Sequence of chain 1.A:
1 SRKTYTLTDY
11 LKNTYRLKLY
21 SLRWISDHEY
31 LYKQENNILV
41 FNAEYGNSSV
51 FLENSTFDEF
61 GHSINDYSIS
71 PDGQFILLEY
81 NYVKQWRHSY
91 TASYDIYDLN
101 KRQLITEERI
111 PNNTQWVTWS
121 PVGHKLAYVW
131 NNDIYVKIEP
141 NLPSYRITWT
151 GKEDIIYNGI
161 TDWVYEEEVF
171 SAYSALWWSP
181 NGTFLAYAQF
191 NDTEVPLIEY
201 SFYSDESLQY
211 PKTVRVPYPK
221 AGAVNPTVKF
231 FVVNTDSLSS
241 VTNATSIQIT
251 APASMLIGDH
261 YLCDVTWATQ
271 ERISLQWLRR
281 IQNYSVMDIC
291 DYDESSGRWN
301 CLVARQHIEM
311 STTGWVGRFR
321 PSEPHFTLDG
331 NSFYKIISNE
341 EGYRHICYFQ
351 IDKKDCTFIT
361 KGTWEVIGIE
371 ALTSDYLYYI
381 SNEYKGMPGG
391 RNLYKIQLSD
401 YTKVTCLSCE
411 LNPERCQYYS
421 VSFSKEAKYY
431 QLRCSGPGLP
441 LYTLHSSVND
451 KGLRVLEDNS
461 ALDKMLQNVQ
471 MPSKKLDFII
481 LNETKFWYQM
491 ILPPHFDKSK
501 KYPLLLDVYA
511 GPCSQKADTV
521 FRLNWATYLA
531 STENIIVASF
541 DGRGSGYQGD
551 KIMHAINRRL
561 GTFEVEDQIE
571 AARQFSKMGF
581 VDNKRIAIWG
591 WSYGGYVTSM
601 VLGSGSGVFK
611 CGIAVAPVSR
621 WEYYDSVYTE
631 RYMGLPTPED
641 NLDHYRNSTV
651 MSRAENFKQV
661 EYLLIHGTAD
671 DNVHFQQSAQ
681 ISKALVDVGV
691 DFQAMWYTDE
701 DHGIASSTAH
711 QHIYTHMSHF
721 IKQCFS

This protein binds this small molecule.
Small molecule (SMILES): CC(=O)N[C@H]1[C@H](O[C@H]2[C@H](O)[C@@H](NC(C)=O)CO[C@@H]2CO[C@@H]2O[C@@H](C)[C@@H](O)[C@@H](O)[C@@H]2O)O[C@H](CO)[C@@H](O)[C@@H]1O

Binding-site contacts:
Ligand atom O3 contacts residue ASN112 of chain 1.A at 4.3 Å.
Ligand atom C8 contacts residue ASN112 of chain 1.A at 4.1 Å.
Ligand atom O5 contacts residue ASN112 of chain 1.A at 2.4 Å (h-bond).
Ligand atom N2 contacts residue ASN112 of chain 1.A at 2.9 Å (h-bond).
Ligand atom C4 contacts residue ASN112 of chain 1.A at 3.6 Å.
Ligand atom C5 contacts residue ASN112 of chain 1.A at 2.9 Å.
Ligand atom C3 contacts residue ASN112 of chain 1.A at 3.0 Å.
Ligand atom C6 contacts residue ASN112 of chain 1.A at 4.2 Å.
Ligand atom C8 contacts residue ILE110 of chain 1.A at 3.6 Å (hydrophobic).
Ligand atom C8 contacts residue PRO111 of chain 1.A at 4.0 Å (hydrophobic).
Ligand atom C2 contacts residue ASN112 of chain 1.A at 2.5 Å.
Ligand atom C8 contacts residue ARG109 of chain 1.A at 3.5 Å.
Ligand atom C7 contacts residue ASN112 of chain 1.A at 4.0 Å.
Ligand atom C1 contacts residue ASN112 of chain 1.A at 1.4 Å.